The protein below binds the small molecule below.
Small molecule (SMILES): CC(C)[C@H](NC(=O)[C@@H](NC(=O)[C@H](C)NC(=O)[C@@H]1CCCN1C(=O)[C@@H](N)Cc1ccccc1)[C@@H](C)OP(=O)(O)O)C(=O)O

Binding-site contacts:
Ligand atom O1P contacts residue ARG134 of chain 1.A at 2.9 Å (salt-bridge).
Ligand atom CB contacts residue VAL183 of chain 1.A at 3.9 Å (hydrophobic).
Ligand atom CB contacts residue TRP235 of chain 1.A at 3.8 Å (hydrophobic).
Ligand atom P contacts residue TYR135 of chain 1.A at 3.8 Å.
Ligand atom CA contacts residue ASN231 of chain 1.A at 3.8 Å.
Ligand atom CA contacts residue ASN180 of chain 1.A at 3.2 Å.
Ligand atom OXT contacts residue S3U1 of chain 1.C at 3.5 Å.
Ligand atom O contacts residue LEU179 of chain 1.A at 3.4 Å.
Ligand atom O1P contacts residue ARG61 of chain 1.A at 2.9 Å (salt-bridge).
Ligand atom O contacts residue LYS127 of chain 1.A at 3.0 Å (salt-bridge).
Ligand atom CG2 contacts residue ASN180 of chain 1.A at 3.6 Å.
Ligand atom O contacts residue LYS54 of chain 1.A at 3.8 Å.
Ligand atom CB contacts residue ASN231 of chain 1.A at 3.6 Å.
Ligand atom CB contacts residue ASN231 of chain 1.A at 3.6 Å.
Ligand atom N contacts residue ASN231 of chain 1.A at 2.9 Å (h-bond).
Ligand atom CG2 contacts residue ARG134 of chain 1.A at 3.8 Å.
Ligand atom N contacts residue ASN180 of chain 1.A at 3.0 Å (h-bond).
Ligand atom O contacts residue VAL183 of chain 1.A at 3.5 Å.
Ligand atom CB contacts residue ASN180 of chain 1.A at 3.2 Å.
Ligand atom P contacts residue ARG61 of chain 1.A at 3.7 Å.
Ligand atom CG contacts residue VAL183 of chain 1.A at 3.8 Å (hydrophobic).
Ligand atom O contacts residue ASN180 of chain 1.A at 3.0 Å (h-bond).
Ligand atom OXT contacts residue LYS54 of chain 1.A at 3.3 Å.
Ligand atom O2P contacts residue LYS54 of chain 1.A at 3.8 Å.
Ligand atom CA contacts residue LEU179 of chain 1.A at 3.7 Å (hydrophobic).
Ligand atom O2P contacts residue ARG61 of chain 1.A at 2.9 Å (salt-bridge).
Ligand atom C contacts residue LYS127 of chain 1.A at 3.9 Å.
Ligand atom CG2 contacts residue VAL183 of chain 1.A at 3.7 Å (hydrophobic).
Ligand atom CG1 contacts residue GLY176 of chain 1.A at 3.4 Å.
Ligand atom O contacts residue ASN231 of chain 1.A at 3.0 Å (h-bond).
Ligand atom CG2 contacts residue S3U1 of chain 1.C at 3.7 Å.
Ligand atom O3P contacts residue ARG134 of chain 1.A at 2.8 Å (salt-bridge).
Ligand atom C contacts residue LYS54 of chain 1.A at 3.4 Å.
Ligand atom O3P contacts residue TYR135 of chain 1.A at 2.6 Å (h-bond).
Ligand atom CA contacts residue ASN231 of chain 1.A at 3.6 Å.
Ligand atom C contacts residue ASN231 of chain 1.A at 3.7 Å.
Ligand atom O contacts residue LYS54 of chain 1.A at 3.5 Å.
Ligand atom C contacts residue ASN180 of chain 1.A at 3.6 Å.
Ligand atom P contacts residue ARG134 of chain 1.A at 3.8 Å.
Ligand atom CD2 contacts residue ARG65 of chain 1.A at 3.9 Å.

Sequence of chain 1.A:
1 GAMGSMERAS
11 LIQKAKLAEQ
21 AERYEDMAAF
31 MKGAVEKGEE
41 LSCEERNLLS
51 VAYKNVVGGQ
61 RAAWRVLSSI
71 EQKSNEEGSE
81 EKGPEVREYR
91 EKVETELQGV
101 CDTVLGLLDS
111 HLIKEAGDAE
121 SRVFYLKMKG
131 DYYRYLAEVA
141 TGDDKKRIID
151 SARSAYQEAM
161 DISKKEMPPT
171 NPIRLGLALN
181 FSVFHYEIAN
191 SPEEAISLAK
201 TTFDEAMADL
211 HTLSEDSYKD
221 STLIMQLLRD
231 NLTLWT